Sequence of chain 2.A:
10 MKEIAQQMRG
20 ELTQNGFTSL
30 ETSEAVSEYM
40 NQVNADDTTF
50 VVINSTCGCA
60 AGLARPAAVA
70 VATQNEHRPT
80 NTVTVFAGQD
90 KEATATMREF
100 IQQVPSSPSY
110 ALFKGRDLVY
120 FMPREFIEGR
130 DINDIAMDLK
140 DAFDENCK

Binding-site contacts:
Ligand atom C4 contacts residue ARG123 of chain 2.A at 4.4 Å.
Ligand atom S26 contacts residue GLY57 of chain 2.A at 4.2 Å.
Ligand atom O15 contacts residue CYS56 of chain 2.A at 4.1 Å.
Ligand atom S26 contacts residue CYS56 of chain 2.A at 2.0 Å (h-bond).
Ligand atom C3 contacts residue ARG123 of chain 2.A at 4.3 Å.
Ligand atom O14 contacts residue ALA86 of chain 2.A at 3.7 Å.
Ligand atom O13 contacts residue ARG97 of chain 2.A at 3.0 Å (salt-bridge).
Ligand atom C3 contacts residue SER106 of chain 2.A at 3.8 Å.
Ligand atom O4 contacts residue ARG123 of chain 2.A at 3.5 Å.
Ligand atom C7 contacts residue CYS56 of chain 2.A at 4.1 Å (hydrophobic).
Ligand atom O14 contacts residue SER106 of chain 2.A at 2.7 Å (h-bond).
Ligand atom O3 contacts residue SER106 of chain 2.A at 3.7 Å.
Ligand atom O3 contacts residue ARG123 of chain 2.A at 3.2 Å (salt-bridge).
Ligand atom C6 contacts residue PRO104 of chain 2.A at 3.4 Å (hydrophobic).
Ligand atom C6 contacts residue SER105 of chain 2.A at 3.9 Å.
Ligand atom O14 contacts residue ARG97 of chain 2.A at 2.9 Å (salt-bridge).
Ligand atom C24 contacts residue CYS56 of chain 2.A at 3.0 Å (hydrophobic).
Ligand atom C1 contacts residue SER106 of chain 2.A at 4.3 Å.
Ligand atom O6 contacts residue PRO104 of chain 2.A at 4.0 Å.
Ligand atom O15 contacts residue GLY87 of chain 2.A at 4.4 Å.
Ligand atom C11 contacts residue SER106 of chain 2.A at 4.0 Å.
Ligand atom C4 contacts residue SER105 of chain 2.A at 4.3 Å.
Ligand atom C8 contacts residue CYS56 of chain 2.A at 3.1 Å (hydrophobic).
Ligand atom C10 contacts residue ARG97 of chain 2.A at 3.6 Å.
Ligand atom C9 contacts residue SER106 of chain 2.A at 3.7 Å.
Ligand atom C4 contacts residue SER106 of chain 2.A at 4.1 Å.
Ligand atom C11 contacts residue GLY87 of chain 2.A at 3.6 Å.
Ligand atom N2 contacts residue CYS56 of chain 2.A at 4.2 Å.
Ligand atom C12 contacts residue GLY87 of chain 2.A at 4.1 Å.
Ligand atom C10 contacts residue SER106 of chain 2.A at 3.6 Å.
Ligand atom O1 contacts residue SER106 of chain 2.A at 3.2 Å (h-bond).
Ligand atom O4 contacts residue SER106 of chain 2.A at 3.1 Å (h-bond).
Ligand atom O13 contacts residue ALA86 of chain 2.A at 4.0 Å.
Ligand atom C11 contacts residue ALA86 of chain 2.A at 4.0 Å (hydrophobic).
Ligand atom C5 contacts residue SER106 of chain 2.A at 4.2 Å.
Ligand atom C10 contacts residue ALA86 of chain 2.A at 3.9 Å (hydrophobic).
Ligand atom O14 contacts residue SER105 of chain 2.A at 4.1 Å.
Ligand atom O4 contacts residue SER105 of chain 2.A at 3.3 Å.
Ligand atom C5 contacts residue SER105 of chain 2.A at 4.2 Å.
Ligand atom N25 contacts residue CYS56 of chain 2.A at 4.2 Å.

A small-molecule ligand and the protein it binds are described below.
Small molecule (SMILES): N[C@@H](CS)C(=O)N[C@H]1[C@@H](O[C@@H](CC(=O)O)C(=O)O)O[C@H](CO)[C@@H](O)[C@@H]1O